A small-molecule ligand and the protein it binds are described below.
Small molecule (SMILES): CC(=O)N[C@@H]1[C@@H](O)[C@H](O)[C@@H](CO)O[C@H]1O

Sequence of chain 1.A:
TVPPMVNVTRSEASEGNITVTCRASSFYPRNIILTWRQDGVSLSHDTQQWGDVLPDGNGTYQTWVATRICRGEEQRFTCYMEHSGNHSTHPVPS

Binding-site contacts:
Ligand atom O4 contacts residue ARG54 of chain 1.B at 4.4 Å.
Ligand atom C6 contacts residue CYS72 of chain 1.A at 4.5 Å (hydrophobic).
Ligand atom C7 contacts residue ASN19 of chain 1.A at 3.4 Å.
Ligand atom N2 contacts residue ASN19 of chain 1.A at 3.0 Å (h-bond).
Ligand atom C8 contacts residue GLU17 of chain 1.A at 4.1 Å.
Ligand atom C6 contacts residue ARG56 of chain 1.B at 4.0 Å.
Ligand atom C6 contacts residue ARG70 of chain 1.A at 3.9 Å.
Ligand atom O7 contacts residue ASN19 of chain 1.A at 3.3 Å (h-bond).
Ligand atom O6 contacts residue ILE71 of chain 1.A at 4.3 Å.
Ligand atom O5 contacts residue ARG70 of chain 1.A at 4.5 Å.
Ligand atom C3 contacts residue ASN19 of chain 1.A at 3.8 Å.
Ligand atom C1 contacts residue ASN19 of chain 1.A at 1.4 Å.
Ligand atom O6 contacts residue ARG70 of chain 1.A at 2.9 Å (salt-bridge).
Ligand atom O6 contacts residue ARG56 of chain 1.B at 3.5 Å.
Ligand atom O4 contacts residue ARG56 of chain 1.B at 3.8 Å.
Ligand atom C2 contacts residue ASN19 of chain 1.A at 2.5 Å.
Ligand atom O5 contacts residue ILE71 of chain 1.A at 4.3 Å.
Ligand atom O5 contacts residue ASN19 of chain 1.A at 2.4 Å (h-bond).
Ligand atom C4 contacts residue ASN19 of chain 1.A at 4.2 Å.
Ligand atom C5 contacts residue ASN19 of chain 1.A at 3.7 Å.
Ligand atom O6 contacts residue ARG54 of chain 1.B at 4.2 Å.
Ligand atom O5 contacts residue CYS72 of chain 1.A at 4.4 Å.
Ligand atom C5 contacts residue ARG54 of chain 1.B at 4.5 Å.
Ligand atom C6 contacts residue ARG54 of chain 1.B at 3.5 Å.

Sequence of chain 1.B:
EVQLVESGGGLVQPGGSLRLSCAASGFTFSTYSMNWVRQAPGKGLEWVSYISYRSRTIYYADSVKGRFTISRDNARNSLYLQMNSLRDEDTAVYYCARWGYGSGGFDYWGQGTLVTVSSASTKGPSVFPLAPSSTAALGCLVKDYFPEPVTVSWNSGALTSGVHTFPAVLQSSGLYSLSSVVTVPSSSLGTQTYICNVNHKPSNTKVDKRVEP